Sequence of chain 1.B:
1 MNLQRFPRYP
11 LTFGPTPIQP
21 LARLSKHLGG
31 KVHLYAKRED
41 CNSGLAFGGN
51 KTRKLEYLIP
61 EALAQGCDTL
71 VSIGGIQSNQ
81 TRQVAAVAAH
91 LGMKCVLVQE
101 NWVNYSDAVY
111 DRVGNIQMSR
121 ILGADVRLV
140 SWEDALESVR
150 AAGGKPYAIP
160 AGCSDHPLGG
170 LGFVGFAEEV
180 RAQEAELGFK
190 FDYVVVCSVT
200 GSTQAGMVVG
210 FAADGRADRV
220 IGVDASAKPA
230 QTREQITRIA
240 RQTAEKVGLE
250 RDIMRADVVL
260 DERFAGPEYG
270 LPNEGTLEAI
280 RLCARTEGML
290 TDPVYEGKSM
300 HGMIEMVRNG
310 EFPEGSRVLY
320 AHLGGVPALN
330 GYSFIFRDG

The small molecule below binds the protein below.
Small molecule (SMILES): NC1([P](=O)([O-])O)CC1

Binding-site contacts:
Ligand atom O7 contacts residue GLN80 of chain 1.B at 3.5 Å.
Ligand atom C1 contacts residue PLP1 of chain 1.G at 3.5 Å.
Ligand atom O8 contacts residue ASN79 of chain 1.B at 3.0 Å (h-bond).
Ligand atom O7 contacts residue TYR294 of chain 1.B at 4.2 Å.
Ligand atom O6 contacts residue ASN79 of chain 1.B at 3.5 Å (h-bond).
Ligand atom C2 contacts residue TYR294 of chain 1.B at 4.0 Å (hydrophobic).
Ligand atom O8 contacts residue SER78 of chain 1.B at 3.5 Å (h-bond).
Ligand atom O6 contacts residue TYR294 of chain 1.B at 2.3 Å (h-bond).
Ligand atom O6 contacts residue SER78 of chain 1.B at 3.6 Å.
Ligand atom O7 contacts residue ASN79 of chain 1.B at 4.2 Å.
Ligand atom C3 contacts residue LYS51 of chain 1.B at 3.0 Å.
Ligand atom P5 contacts residue SER78 of chain 1.B at 3.5 Å.
Ligand atom N4 contacts residue LYS51 of chain 1.B at 2.6 Å (salt-bridge).
Ligand atom C1 contacts residue VAL198 of chain 1.B at 4.3 Å (hydrophobic).
Ligand atom O8 contacts residue PLP1 of chain 1.G at 3.6 Å.
Ligand atom C3 contacts residue PLP1 of chain 1.G at 2.4 Å.
Ligand atom O6 contacts residue PLP1 of chain 1.G at 4.1 Å.
Ligand atom C2 contacts residue LYS51 of chain 1.B at 3.4 Å.
Ligand atom C2 contacts residue GLY161 of chain 1.B at 4.1 Å.
Ligand atom P5 contacts residue ASN79 of chain 1.B at 3.7 Å.
Ligand atom P5 contacts residue LYS51 of chain 1.B at 3.7 Å.
Ligand atom P5 contacts residue GLN80 of chain 1.B at 3.8 Å.
Ligand atom P5 contacts residue PLP1 of chain 1.G at 3.6 Å.
Ligand atom C1 contacts residue LYS51 of chain 1.B at 4.4 Å.
Ligand atom N4 contacts residue PLP1 of chain 1.G at 1.5 Å.
Ligand atom O7 contacts residue SER78 of chain 1.B at 2.8 Å (h-bond).
Ligand atom C1 contacts residue TYR294 of chain 1.B at 3.1 Å (hydrophobic).
Ligand atom C3 contacts residue TYR294 of chain 1.B at 3.2 Å (hydrophobic).
Ligand atom O8 contacts residue GLN80 of chain 1.B at 2.4 Å (h-bond).
Ligand atom C2 contacts residue PLP1 of chain 1.G at 3.0 Å.
Ligand atom O6 contacts residue TYR268 of chain 1.B at 4.2 Å.
Ligand atom N4 contacts residue TYR294 of chain 1.B at 3.0 Å (h-bond).
Ligand atom C1 contacts residue THR199 of chain 1.B at 3.9 Å.
Ligand atom C2 contacts residue THR199 of chain 1.B at 3.8 Å.
Ligand atom C1 contacts residue TYR268 of chain 1.B at 4.3 Å (hydrophobic).
Ligand atom P5 contacts residue TYR294 of chain 1.B at 3.4 Å.
Ligand atom O8 contacts residue LYS51 of chain 1.B at 3.2 Å (salt-bridge).